Sequence of chain 1.B:
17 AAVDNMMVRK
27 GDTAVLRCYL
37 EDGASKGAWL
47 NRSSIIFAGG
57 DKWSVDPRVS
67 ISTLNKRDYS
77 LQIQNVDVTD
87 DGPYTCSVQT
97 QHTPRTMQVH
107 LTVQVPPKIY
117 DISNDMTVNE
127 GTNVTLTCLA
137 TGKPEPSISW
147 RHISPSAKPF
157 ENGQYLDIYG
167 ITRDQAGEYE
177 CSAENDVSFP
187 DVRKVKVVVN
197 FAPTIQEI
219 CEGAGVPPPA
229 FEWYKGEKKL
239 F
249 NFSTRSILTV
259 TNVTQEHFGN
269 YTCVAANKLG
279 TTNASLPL

This small molecule binds to this protein.
Small molecule (SMILES): CC(=O)N[C@@H]1[C@@H](O)[C@H](O)[C@@H](CO)O[C@H]1O

Binding-site contacts:
Ligand atom C1 contacts residue ASN129 of chain 1.B at 1.4 Å.
Ligand atom C8 contacts residue TYR165 of chain 1.B at 3.8 Å (hydrophobic).
Ligand atom C2 contacts residue ASN129 of chain 1.B at 2.4 Å.
Ligand atom C4 contacts residue ASN129 of chain 1.B at 4.2 Å.
Ligand atom O7 contacts residue ASN129 of chain 1.B at 3.9 Å.
Ligand atom C6 contacts residue ASN129 of chain 1.B at 4.5 Å.
Ligand atom C3 contacts residue ASN129 of chain 1.B at 3.8 Å.
Ligand atom C7 contacts residue TYR165 of chain 1.B at 4.2 Å (hydrophobic).
Ligand atom O5 contacts residue ASN129 of chain 1.B at 2.4 Å (h-bond).
Ligand atom C7 contacts residue ASN129 of chain 1.B at 3.6 Å.
Ligand atom C5 contacts residue ASN129 of chain 1.B at 3.7 Å.
Ligand atom O7 contacts residue TYR165 of chain 1.B at 4.4 Å.
Ligand atom N2 contacts residue ASN129 of chain 1.B at 2.9 Å (h-bond).